Sequence of chain 1.C:
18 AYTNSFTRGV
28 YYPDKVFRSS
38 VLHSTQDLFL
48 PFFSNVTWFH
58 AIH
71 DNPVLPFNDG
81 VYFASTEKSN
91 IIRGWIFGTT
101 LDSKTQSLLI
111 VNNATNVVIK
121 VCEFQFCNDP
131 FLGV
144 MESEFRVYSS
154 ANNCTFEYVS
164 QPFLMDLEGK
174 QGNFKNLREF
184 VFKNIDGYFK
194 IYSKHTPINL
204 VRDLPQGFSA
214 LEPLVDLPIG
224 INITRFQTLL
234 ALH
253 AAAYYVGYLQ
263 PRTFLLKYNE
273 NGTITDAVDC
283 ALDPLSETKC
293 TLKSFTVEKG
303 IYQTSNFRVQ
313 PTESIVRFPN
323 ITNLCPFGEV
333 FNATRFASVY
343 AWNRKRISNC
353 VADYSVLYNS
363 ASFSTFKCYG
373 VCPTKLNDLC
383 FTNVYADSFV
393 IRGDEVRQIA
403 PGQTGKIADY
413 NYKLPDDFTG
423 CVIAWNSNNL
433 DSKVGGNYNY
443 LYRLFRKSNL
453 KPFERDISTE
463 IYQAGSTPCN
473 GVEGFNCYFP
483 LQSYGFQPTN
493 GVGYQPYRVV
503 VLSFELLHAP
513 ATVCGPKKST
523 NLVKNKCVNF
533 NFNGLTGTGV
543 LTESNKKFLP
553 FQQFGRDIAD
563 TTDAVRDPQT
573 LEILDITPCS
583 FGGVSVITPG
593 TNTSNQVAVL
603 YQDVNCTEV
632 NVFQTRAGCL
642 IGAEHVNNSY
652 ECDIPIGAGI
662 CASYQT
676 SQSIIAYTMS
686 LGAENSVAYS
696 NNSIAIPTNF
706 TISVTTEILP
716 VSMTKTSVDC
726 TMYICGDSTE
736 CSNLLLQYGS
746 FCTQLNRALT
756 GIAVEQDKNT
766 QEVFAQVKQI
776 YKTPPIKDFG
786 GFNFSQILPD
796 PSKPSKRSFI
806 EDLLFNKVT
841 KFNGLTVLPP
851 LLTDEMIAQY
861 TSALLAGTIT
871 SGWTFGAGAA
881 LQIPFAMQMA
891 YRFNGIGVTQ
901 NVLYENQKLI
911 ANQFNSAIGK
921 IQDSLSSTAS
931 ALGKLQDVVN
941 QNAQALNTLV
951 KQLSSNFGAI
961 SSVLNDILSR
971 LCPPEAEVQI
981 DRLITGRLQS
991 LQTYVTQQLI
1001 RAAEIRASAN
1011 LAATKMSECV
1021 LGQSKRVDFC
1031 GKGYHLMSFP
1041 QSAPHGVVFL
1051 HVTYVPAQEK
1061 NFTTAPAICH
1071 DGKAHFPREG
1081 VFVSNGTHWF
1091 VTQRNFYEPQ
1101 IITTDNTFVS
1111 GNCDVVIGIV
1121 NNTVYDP

Sequence of chain 1.B:
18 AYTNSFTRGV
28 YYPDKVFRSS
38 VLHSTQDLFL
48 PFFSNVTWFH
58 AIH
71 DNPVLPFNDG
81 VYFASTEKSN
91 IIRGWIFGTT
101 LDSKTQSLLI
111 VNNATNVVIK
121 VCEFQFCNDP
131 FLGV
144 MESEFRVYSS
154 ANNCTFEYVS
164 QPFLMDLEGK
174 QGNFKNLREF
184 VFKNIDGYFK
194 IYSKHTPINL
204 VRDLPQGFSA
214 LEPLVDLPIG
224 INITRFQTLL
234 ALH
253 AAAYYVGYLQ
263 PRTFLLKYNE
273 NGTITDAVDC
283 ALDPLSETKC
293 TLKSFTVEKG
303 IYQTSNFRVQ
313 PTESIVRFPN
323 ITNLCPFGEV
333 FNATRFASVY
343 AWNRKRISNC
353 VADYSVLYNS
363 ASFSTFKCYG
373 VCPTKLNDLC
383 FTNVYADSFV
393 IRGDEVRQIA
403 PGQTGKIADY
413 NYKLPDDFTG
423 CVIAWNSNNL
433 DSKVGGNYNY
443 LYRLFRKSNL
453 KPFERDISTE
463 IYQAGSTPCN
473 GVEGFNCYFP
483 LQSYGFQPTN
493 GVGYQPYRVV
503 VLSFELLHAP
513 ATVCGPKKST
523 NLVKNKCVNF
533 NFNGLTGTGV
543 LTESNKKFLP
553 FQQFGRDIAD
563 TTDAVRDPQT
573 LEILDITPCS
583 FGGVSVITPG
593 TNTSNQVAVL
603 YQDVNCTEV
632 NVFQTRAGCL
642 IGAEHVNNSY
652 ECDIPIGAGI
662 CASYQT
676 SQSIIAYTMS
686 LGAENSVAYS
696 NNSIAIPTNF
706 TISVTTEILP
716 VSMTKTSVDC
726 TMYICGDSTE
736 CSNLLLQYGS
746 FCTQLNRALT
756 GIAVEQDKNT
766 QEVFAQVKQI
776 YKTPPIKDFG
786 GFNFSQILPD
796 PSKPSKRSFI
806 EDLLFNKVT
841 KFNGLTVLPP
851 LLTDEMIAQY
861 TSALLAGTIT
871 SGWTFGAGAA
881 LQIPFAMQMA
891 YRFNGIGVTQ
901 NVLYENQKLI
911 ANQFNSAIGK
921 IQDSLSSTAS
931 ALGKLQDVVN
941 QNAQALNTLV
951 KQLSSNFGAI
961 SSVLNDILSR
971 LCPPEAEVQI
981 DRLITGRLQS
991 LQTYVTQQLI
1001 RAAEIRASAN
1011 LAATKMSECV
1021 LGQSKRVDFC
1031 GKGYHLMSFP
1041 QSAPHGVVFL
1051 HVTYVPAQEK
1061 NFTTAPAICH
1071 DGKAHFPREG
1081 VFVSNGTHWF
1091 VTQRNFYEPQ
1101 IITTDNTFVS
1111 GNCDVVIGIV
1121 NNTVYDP

Binding-site contacts:
Ligand atom C7 contacts residue ARG448 of chain 1.B at 4.2 Å.
Ligand atom C7 contacts residue ASN225 of chain 1.C at 3.6 Å.
Ligand atom C2 contacts residue ASN225 of chain 1.C at 2.4 Å.
Ligand atom C5 contacts residue THR227 of chain 1.C at 4.2 Å.
Ligand atom C3 contacts residue ASN225 of chain 1.C at 3.7 Å.
Ligand atom C6 contacts residue THR99 of chain 1.C at 4.3 Å.
Ligand atom O5 contacts residue THR227 of chain 1.C at 4.0 Å.
Ligand atom O7 contacts residue ASN225 of chain 1.C at 4.0 Å.
Ligand atom C5 contacts residue ASN225 of chain 1.C at 3.7 Å.
Ligand atom O5 contacts residue ASN225 of chain 1.C at 2.4 Å (h-bond).
Ligand atom C8 contacts residue LYS453 of chain 1.B at 4.3 Å.
Ligand atom C1 contacts residue THR227 of chain 1.C at 4.0 Å.
Ligand atom O5 contacts residue THR99 of chain 1.C at 4.3 Å.
Ligand atom C1 contacts residue ASN225 of chain 1.C at 1.4 Å.
Ligand atom O7 contacts residue ARG448 of chain 1.B at 3.0 Å (salt-bridge).
Ligand atom C8 contacts residue ASN225 of chain 1.C at 4.4 Å.
Ligand atom C4 contacts residue ASN225 of chain 1.C at 4.2 Å.
Ligand atom N2 contacts residue ASN225 of chain 1.C at 2.8 Å (h-bond).
Ligand atom O6 contacts residue THR99 of chain 1.C at 3.5 Å.
Ligand atom O6 contacts residue THR227 of chain 1.C at 4.1 Å.

A protein and the small-molecule ligand that binds it are described below.
Small molecule (SMILES): CC(=O)N[C@@H]1[C@@H](O)[C@H](O)[C@@H](CO)O[C@H]1O